This small molecule binds to this protein.
Small molecule (SMILES): CC(=O)N[C@H]1[C@@H](O[C@H]2[C@H](O)[C@@H](NC(C)=O)CO[C@@H]2CO)O[C@H](CO)[C@@H](O[C@@H]2O[C@H](CO[C@H]3O[C@H](CO[C@H]4O[C@H](CO)[C@@H](O)[C@H](O)[C@@H]4O)[C@@H](O)[C@H](O)[C@@H]3O)[C@@H](O)[C@H](O)[C@@H]2O)[C@@H]1O

Sequence of chain 1.A:
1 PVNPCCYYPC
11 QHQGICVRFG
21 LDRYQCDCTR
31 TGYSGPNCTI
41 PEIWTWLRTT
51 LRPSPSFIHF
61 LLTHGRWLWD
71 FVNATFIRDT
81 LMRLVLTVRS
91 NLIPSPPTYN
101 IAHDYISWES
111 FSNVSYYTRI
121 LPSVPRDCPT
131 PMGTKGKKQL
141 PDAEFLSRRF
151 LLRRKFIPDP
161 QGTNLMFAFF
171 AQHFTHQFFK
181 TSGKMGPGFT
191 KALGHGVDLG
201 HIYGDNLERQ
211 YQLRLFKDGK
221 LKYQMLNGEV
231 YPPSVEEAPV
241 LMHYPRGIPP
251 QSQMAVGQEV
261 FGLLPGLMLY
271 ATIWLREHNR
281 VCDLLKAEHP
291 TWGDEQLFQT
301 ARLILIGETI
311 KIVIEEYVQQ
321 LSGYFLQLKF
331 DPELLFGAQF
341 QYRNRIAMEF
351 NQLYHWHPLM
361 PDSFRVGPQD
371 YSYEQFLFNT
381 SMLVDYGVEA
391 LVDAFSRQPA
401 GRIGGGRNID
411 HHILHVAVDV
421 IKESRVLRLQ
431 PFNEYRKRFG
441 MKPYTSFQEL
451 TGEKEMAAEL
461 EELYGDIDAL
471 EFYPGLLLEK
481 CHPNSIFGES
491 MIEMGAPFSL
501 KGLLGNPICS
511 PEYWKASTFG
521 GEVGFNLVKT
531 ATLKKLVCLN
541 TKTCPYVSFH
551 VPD

Sequence of chain 1.B:
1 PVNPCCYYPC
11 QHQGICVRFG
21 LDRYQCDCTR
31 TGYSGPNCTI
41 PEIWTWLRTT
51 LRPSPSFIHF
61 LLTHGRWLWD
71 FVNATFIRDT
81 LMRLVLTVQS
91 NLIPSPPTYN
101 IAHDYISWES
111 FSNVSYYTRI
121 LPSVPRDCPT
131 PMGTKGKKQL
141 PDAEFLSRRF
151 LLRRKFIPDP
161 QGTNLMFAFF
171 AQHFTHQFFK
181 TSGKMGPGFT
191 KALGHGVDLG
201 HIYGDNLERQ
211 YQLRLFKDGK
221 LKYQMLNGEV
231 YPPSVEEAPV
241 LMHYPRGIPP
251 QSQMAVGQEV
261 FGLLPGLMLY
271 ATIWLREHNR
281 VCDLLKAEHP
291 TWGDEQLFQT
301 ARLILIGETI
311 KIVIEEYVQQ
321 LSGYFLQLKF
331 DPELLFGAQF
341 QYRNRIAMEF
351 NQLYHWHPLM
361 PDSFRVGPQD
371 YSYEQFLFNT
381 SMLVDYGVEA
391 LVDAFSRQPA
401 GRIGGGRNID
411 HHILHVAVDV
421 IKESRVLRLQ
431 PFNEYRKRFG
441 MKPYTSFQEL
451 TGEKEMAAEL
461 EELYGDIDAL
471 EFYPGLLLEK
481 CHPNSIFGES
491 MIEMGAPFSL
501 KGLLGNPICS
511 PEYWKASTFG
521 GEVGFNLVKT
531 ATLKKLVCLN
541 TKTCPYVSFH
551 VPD

Binding-site contacts:
Ligand atom C2 contacts residue ASN113 of chain 1.A at 2.7 Å.
Ligand atom O4 contacts residue PRO239 of chain 1.B at 3.6 Å.
Ligand atom C2 contacts residue GLN212 of chain 1.B at 3.5 Å.
Ligand atom O7 contacts residue LEU207 of chain 1.B at 4.1 Å.
Ligand atom C1 contacts residue GLU109 of chain 1.A at 3.6 Å.
Ligand atom C8 contacts residue MET185 of chain 1.A at 3.4 Å (hydrophobic).
Ligand atom C5 contacts residue GLN212 of chain 1.B at 3.5 Å.
Ligand atom C8 contacts residue PHE189 of chain 1.A at 4.3 Å (hydrophobic).
Ligand atom O4 contacts residue GLN212 of chain 1.B at 3.6 Å.
Ligand atom C6 contacts residue LEU207 of chain 1.B at 3.8 Å (hydrophobic).
Ligand atom O6 contacts residue GLN212 of chain 1.B at 3.9 Å.
Ligand atom C5 contacts residue ASN113 of chain 1.A at 3.6 Å.
Ligand atom O6 contacts residue LEU207 of chain 1.B at 3.8 Å.
Ligand atom C4 contacts residue LEU207 of chain 1.B at 4.0 Å (hydrophobic).
Ligand atom N2 contacts residue ASN113 of chain 1.A at 3.1 Å (h-bond).
Ligand atom O7 contacts residue ASN113 of chain 1.A at 3.8 Å.
Ligand atom C5 contacts residue TYR116 of chain 1.A at 4.0 Å (hydrophobic).
Ligand atom C4 contacts residue GLN212 of chain 1.B at 4.0 Å.
Ligand atom C8 contacts residue ASN113 of chain 1.A at 4.2 Å.
Ligand atom O5 contacts residue GLU109 of chain 1.A at 3.4 Å (salt-bridge).
Ligand atom C1 contacts residue GLN212 of chain 1.B at 3.5 Å.
Ligand atom C5 contacts residue PHE189 of chain 1.A at 3.9 Å (hydrophobic).
Ligand atom O5 contacts residue ASN113 of chain 1.A at 2.3 Å (h-bond).
Ligand atom O5 contacts residue LEU207 of chain 1.B at 4.0 Å.
Ligand atom O6 contacts residue TYR116 of chain 1.A at 3.4 Å (h-bond).
Ligand atom C5 contacts residue LEU207 of chain 1.B at 4.0 Å (hydrophobic).
Ligand atom O5 contacts residue GLN212 of chain 1.B at 2.9 Å (h-bond).
Ligand atom C3 contacts residue ASN113 of chain 1.A at 3.9 Å.
Ligand atom C1 contacts residue ASN113 of chain 1.A at 1.4 Å.
Ligand atom C6 contacts residue TYR116 of chain 1.A at 3.1 Å (hydrophobic).
Ligand atom C6 contacts residue PHE189 of chain 1.A at 3.8 Å (hydrophobic).
Ligand atom C4 contacts residue ASN113 of chain 1.A at 4.3 Å.
Ligand atom C7 contacts residue ASN113 of chain 1.A at 3.7 Å.
Ligand atom O6 contacts residue GLU208 of chain 1.B at 3.9 Å.
Ligand atom C3 contacts residue GLN212 of chain 1.B at 4.2 Å.
Ligand atom C1 contacts residue TYR116 of chain 1.A at 3.9 Å (hydrophobic).
Ligand atom O5 contacts residue TYR116 of chain 1.A at 3.4 Å.
Ligand atom C6 contacts residue GLN212 of chain 1.B at 3.3 Å.
Ligand atom C6 contacts residue TYR211 of chain 1.B at 4.0 Å (hydrophobic).
Ligand atom O6 contacts residue TYR211 of chain 1.B at 4.1 Å.